A small-molecule ligand and the protein it binds are described below.
Small molecule (SMILES): CC(=O)N[C@@H]1[C@@H](O)[C@H](O)[C@@H](CO)O[C@H]1O

Sequence of chain 1.C:
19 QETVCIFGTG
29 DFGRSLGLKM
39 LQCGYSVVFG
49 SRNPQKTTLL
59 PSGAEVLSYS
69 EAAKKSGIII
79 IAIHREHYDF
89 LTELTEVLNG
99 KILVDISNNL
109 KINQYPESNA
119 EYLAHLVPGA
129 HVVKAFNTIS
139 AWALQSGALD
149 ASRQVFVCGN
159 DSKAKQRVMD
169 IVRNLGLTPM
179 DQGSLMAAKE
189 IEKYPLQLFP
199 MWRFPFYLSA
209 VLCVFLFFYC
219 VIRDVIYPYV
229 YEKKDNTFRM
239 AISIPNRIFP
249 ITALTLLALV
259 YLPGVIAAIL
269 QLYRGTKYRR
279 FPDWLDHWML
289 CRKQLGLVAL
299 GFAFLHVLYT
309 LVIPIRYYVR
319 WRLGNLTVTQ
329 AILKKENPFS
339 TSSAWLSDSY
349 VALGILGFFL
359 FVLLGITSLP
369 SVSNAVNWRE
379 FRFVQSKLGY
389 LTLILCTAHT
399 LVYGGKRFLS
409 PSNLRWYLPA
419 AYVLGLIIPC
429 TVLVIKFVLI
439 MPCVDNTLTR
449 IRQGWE

Binding-site contacts:
Ligand atom O7 contacts residue GLU334 of chain 1.A at 3.8 Å.
Ligand atom C8 contacts residue TRP319 of chain 1.C at 4.3 Å (hydrophobic).
Ligand atom O7 contacts residue ASN323 of chain 1.C at 3.4 Å (h-bond).
Ligand atom C1 contacts residue TRP319 of chain 1.C at 4.1 Å (hydrophobic).
Ligand atom C8 contacts residue ASN323 of chain 1.C at 4.0 Å.
Ligand atom C7 contacts residue ASN323 of chain 1.C at 3.1 Å.
Ligand atom O5 contacts residue ASN323 of chain 1.C at 2.3 Å (h-bond).
Ligand atom N2 contacts residue ASN323 of chain 1.C at 2.6 Å (h-bond).
Ligand atom C7 contacts residue GLU334 of chain 1.A at 4.2 Å.
Ligand atom C4 contacts residue ASN323 of chain 1.C at 4.2 Å.
Ligand atom C3 contacts residue ASN323 of chain 1.C at 3.8 Å.
Ligand atom O6 contacts residue TRP319 of chain 1.C at 4.3 Å.
Ligand atom C2 contacts residue ASN323 of chain 1.C at 2.5 Å.
Ligand atom C5 contacts residue ASN323 of chain 1.C at 3.6 Å.
Ligand atom O5 contacts residue TRP319 of chain 1.C at 3.7 Å.
Ligand atom O6 contacts residue ASN323 of chain 1.C at 4.4 Å.
Ligand atom C8 contacts residue GLU334 of chain 1.A at 3.7 Å.
Ligand atom N2 contacts residue THR327 of chain 1.C at 4.2 Å.
Ligand atom C1 contacts residue ASN323 of chain 1.C at 1.4 Å.
Ligand atom C8 contacts residue ASN335 of chain 1.A at 3.4 Å.

Sequence of chain 1.A:
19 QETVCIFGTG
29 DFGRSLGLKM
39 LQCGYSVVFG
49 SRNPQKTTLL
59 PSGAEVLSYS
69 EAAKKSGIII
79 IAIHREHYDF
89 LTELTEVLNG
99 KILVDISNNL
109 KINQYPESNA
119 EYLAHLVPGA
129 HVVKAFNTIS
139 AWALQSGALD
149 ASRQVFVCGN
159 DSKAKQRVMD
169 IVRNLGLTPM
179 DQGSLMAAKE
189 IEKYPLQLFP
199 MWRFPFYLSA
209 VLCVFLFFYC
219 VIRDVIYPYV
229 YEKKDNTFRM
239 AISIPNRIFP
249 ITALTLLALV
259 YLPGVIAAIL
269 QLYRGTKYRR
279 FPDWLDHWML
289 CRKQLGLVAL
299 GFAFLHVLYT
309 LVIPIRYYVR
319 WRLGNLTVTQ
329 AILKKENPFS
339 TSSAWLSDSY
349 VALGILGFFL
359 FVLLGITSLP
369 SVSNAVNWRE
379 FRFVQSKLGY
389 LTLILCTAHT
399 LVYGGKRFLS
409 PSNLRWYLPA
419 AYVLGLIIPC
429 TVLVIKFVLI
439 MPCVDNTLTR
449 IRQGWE